This protein binds this small molecule.
Small molecule (SMILES): Nc1ncnc2c1ncn2[C@H]1C[C@H](O)[C@@H](COP(=O)(O)O)O1

Sequence of chain 7.A:
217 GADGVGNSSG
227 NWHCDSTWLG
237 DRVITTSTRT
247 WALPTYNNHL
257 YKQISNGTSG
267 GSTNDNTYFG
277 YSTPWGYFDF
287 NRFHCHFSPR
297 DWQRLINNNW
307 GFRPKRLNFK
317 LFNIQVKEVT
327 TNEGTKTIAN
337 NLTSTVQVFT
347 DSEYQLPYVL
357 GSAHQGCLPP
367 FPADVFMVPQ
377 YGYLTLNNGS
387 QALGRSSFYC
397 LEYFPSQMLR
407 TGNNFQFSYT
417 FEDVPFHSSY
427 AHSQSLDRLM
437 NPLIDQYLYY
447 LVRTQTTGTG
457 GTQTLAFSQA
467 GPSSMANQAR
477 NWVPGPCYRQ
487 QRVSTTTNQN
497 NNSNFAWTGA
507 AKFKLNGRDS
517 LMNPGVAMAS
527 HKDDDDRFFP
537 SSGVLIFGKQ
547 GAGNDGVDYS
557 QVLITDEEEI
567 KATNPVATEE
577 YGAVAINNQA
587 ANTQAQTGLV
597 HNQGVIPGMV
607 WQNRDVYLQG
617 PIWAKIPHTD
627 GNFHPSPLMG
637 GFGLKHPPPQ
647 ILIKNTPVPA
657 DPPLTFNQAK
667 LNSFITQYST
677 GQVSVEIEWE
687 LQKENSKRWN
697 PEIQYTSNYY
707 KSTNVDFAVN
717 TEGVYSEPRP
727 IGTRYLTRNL

Sequence of chain 32.A:
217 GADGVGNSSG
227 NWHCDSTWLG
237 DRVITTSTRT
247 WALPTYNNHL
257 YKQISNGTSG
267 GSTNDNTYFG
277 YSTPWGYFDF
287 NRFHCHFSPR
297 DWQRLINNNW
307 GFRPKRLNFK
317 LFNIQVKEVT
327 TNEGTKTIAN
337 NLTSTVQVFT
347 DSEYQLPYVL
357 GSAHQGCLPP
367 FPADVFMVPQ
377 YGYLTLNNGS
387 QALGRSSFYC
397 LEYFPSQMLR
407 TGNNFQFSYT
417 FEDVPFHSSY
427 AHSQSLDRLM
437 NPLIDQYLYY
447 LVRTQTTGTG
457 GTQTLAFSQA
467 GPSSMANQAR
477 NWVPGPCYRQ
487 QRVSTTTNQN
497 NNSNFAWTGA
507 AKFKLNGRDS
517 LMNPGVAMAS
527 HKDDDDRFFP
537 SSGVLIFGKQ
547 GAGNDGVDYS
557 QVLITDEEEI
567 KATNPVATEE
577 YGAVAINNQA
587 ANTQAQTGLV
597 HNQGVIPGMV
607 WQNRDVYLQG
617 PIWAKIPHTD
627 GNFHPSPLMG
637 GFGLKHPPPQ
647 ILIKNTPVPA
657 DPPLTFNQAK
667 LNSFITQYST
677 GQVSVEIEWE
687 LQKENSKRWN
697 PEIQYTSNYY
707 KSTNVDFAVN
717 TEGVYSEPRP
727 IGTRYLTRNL

Binding-site contacts:
Ligand atom N1 contacts residue GLY639 of chain 7.A at 3.1 Å (h-bond).
Ligand atom C6 contacts residue SER632 of chain 7.A at 3.9 Å.
Ligand atom C4 contacts residue PRO631 of chain 7.A at 4.0 Å (hydrophobic).
Ligand atom N3 contacts residue GLY639 of chain 7.A at 4.3 Å.
Ligand atom N7 contacts residue ASN609 of chain 7.A at 3.8 Å.
Ligand atom N9 contacts residue HIS630 of chain 7.A at 4.2 Å.
Ligand atom C4 contacts residue PRO421 of chain 7.A at 4.3 Å (hydrophobic).
Ligand atom C6 contacts residue VAL420 of chain 7.A at 4.0 Å (hydrophobic).
Ligand atom C2 contacts residue VAL420 of chain 7.A at 4.3 Å (hydrophobic).
Ligand atom N1 contacts residue PRO421 of chain 7.A at 4.3 Å.
Ligand atom O2P contacts residue ASP626 of chain 32.A at 4.2 Å.
Ligand atom C2 contacts residue PRO631 of chain 7.A at 3.3 Å (hydrophobic).
Ligand atom O1P contacts residue LYS641 of chain 32.A at 4.0 Å.
Ligand atom N7 contacts residue HIS630 of chain 7.A at 4.1 Å.
Ligand atom C6 contacts residue PRO631 of chain 7.A at 3.9 Å (hydrophobic).
Ligand atom N6 contacts residue VAL420 of chain 7.A at 4.0 Å.
Ligand atom C6 contacts residue PRO421 of chain 7.A at 4.1 Å (hydrophobic).
Ligand atom N6 contacts residue GLY637 of chain 7.A at 3.7 Å.
Ligand atom N7 contacts residue SER632 of chain 7.A at 4.1 Å.
Ligand atom C3' contacts residue HIS630 of chain 7.A at 4.4 Å.
Ligand atom C5 contacts residue PRO421 of chain 7.A at 4.1 Å (hydrophobic).
Ligand atom C8 contacts residue HIS630 of chain 7.A at 3.3 Å.
Ligand atom C2 contacts residue PRO421 of chain 7.A at 4.5 Å (hydrophobic).
Ligand atom C1' contacts residue PRO631 of chain 7.A at 4.3 Å (hydrophobic).
Ligand atom C8 contacts residue PRO421 of chain 7.A at 4.3 Å (hydrophobic).
Ligand atom C1' contacts residue HIS630 of chain 7.A at 4.0 Å.
Ligand atom C5 contacts residue SER632 of chain 7.A at 4.1 Å.
Ligand atom C5 contacts residue PRO631 of chain 7.A at 4.2 Å (hydrophobic).
Ligand atom N1 contacts residue VAL420 of chain 7.A at 3.7 Å.
Ligand atom N1 contacts residue PRO631 of chain 7.A at 3.5 Å (h-bond).
Ligand atom C6 contacts residue GLY639 of chain 7.A at 3.8 Å.
Ligand atom N6 contacts residue GLY639 of chain 7.A at 3.6 Å (h-bond).
Ligand atom C2' contacts residue HIS630 of chain 7.A at 3.2 Å.
Ligand atom N7 contacts residue PRO421 of chain 7.A at 4.2 Å.
Ligand atom C2 contacts residue GLY639 of chain 7.A at 3.1 Å.
Ligand atom N6 contacts residue SER632 of chain 7.A at 3.3 Å (h-bond).
Ligand atom N3 contacts residue PRO631 of chain 7.A at 3.6 Å.
Ligand atom N6 contacts residue PHE638 of chain 7.A at 3.9 Å.
Ligand atom N1 contacts residue PHE638 of chain 7.A at 4.3 Å.
Ligand atom N9 contacts residue PRO421 of chain 7.A at 4.4 Å.